Sequence of chain 17.F:
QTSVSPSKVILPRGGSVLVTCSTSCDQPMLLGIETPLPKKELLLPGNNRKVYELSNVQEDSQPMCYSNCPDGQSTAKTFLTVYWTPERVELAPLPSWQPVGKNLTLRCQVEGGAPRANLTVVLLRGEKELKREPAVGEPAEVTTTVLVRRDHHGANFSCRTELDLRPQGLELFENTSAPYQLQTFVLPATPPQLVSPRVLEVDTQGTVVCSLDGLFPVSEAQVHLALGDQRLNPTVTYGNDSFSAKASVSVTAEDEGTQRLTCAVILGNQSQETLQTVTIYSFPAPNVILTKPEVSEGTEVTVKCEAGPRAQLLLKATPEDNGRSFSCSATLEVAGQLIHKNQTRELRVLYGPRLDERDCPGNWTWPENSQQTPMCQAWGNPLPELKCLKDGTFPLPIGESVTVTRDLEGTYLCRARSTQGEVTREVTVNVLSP

Binding-site contacts:
Ligand atom O3 contacts residue ASN269 of chain 17.F at 4.4 Å.
Ligand atom O3 contacts residue TRP97 of chain 17.F at 2.5 Å (h-bond).
Ligand atom C3 contacts residue ASN269 of chain 17.F at 3.1 Å.
Ligand atom C2 contacts residue TRP97 of chain 17.F at 3.1 Å (hydrophobic).
Ligand atom O7 contacts residue ASN269 of chain 17.F at 3.4 Å (h-bond).
Ligand atom N2 contacts residue TRP97 of chain 17.F at 2.4 Å (h-bond).
Ligand atom C1 contacts residue ASN269 of chain 17.F at 1.4 Å.
Ligand atom O3 contacts residue PRO95 of chain 17.F at 4.4 Å.
Ligand atom O7 contacts residue TRP97 of chain 17.F at 3.8 Å.
Ligand atom C4 contacts residue ASN269 of chain 17.F at 3.7 Å.
Ligand atom C5 contacts residue ASN269 of chain 17.F at 3.0 Å.
Ligand atom C2 contacts residue ASN269 of chain 17.F at 2.5 Å.
Ligand atom C6 contacts residue ASN269 of chain 17.F at 4.3 Å.
Ligand atom C7 contacts residue TRP97 of chain 17.F at 3.3 Å (hydrophobic).
Ligand atom C7 contacts residue ASN269 of chain 17.F at 3.5 Å.
Ligand atom C1 contacts residue TRP97 of chain 17.F at 4.2 Å (hydrophobic).
Ligand atom N2 contacts residue ASN269 of chain 17.F at 2.8 Å (h-bond).
Ligand atom O4 contacts residue TRP97 of chain 17.F at 3.8 Å.
Ligand atom C4 contacts residue TRP97 of chain 17.F at 4.2 Å (hydrophobic).
Ligand atom O5 contacts residue ASN269 of chain 17.F at 2.4 Å (h-bond).
Ligand atom C8 contacts residue PRO99 of chain 17.F at 3.9 Å (hydrophobic).
Ligand atom C3 contacts residue TRP97 of chain 17.F at 2.7 Å (hydrophobic).
Ligand atom C8 contacts residue TRP97 of chain 17.F at 4.0 Å (hydrophobic).

A small-molecule ligand and the protein it binds are described below.
Small molecule (SMILES): CC(=O)N[C@@H]1[C@@H](O)[C@H](O)[C@@H](CO)O[C@H]1O